The protein below binds the small molecule below.
Small molecule (SMILES): Cc1cc(C2=C(c3ccc(O)c(C)c3)[C@H]3[C@@H](S(=O)(=O)Oc4ccccc4)C[C@@H]2S3=O)ccc1O

Binding-site contacts:
Ligand atom C25 contacts residue GLU56 of chain 1.A at 3.4 Å.
Ligand atom C21 contacts residue MET124 of chain 1.A at 3.6 Å (hydrophobic).
Ligand atom O02 contacts residue LEU228 of chain 1.A at 3.8 Å.
Ligand atom C07 contacts residue PHE107 of chain 1.A at 3.8 Å (hydrophobic).
Ligand atom C21 contacts residue VAL121 of chain 1.A at 3.8 Å (hydrophobic).
Ligand atom C24 contacts residue HIS227 of chain 1.A at 3.5 Å.
Ligand atom C23 contacts residue MET124 of chain 1.A at 3.6 Å (hydrophobic).
Ligand atom C15 contacts residue LEU49 of chain 1.A at 3.5 Å (hydrophobic).
Ligand atom C16 contacts residue PHE107 of chain 1.A at 3.7 Å (hydrophobic).
Ligand atom O05 contacts residue LEU87 of chain 1.A at 3.6 Å.
Ligand atom O04 contacts residue ILE127 of chain 1.A at 3.2 Å.
Ligand atom C13 contacts residue LEU228 of chain 1.A at 3.6 Å (hydrophobic).
Ligand atom S02 contacts residue PHE107 of chain 1.A at 3.7 Å.
Ligand atom C05 contacts residue PHE107 of chain 1.A at 3.6 Å (hydrophobic).
Ligand atom S02 contacts residue MET124 of chain 1.A at 3.5 Å (h-bond).
Ligand atom C14 contacts residue LEU49 of chain 1.A at 3.5 Å (hydrophobic).
Ligand atom C25 contacts residue LEU49 of chain 1.A at 3.8 Å (hydrophobic).
Ligand atom C16 contacts residue LEU131 of chain 1.A at 3.7 Å (hydrophobic).
Ligand atom O01 contacts residue GLU56 of chain 1.A at 2.9 Å (salt-bridge).
Ligand atom O06 contacts residue MET124 of chain 1.A at 3.1 Å.
Ligand atom C22 contacts residue MET124 of chain 1.A at 3.4 Å (hydrophobic).
Ligand atom C04 contacts residue PHE107 of chain 1.A at 3.6 Å (hydrophobic).
Ligand atom O01 contacts residue LEU90 of chain 1.A at 3.5 Å.
Ligand atom O04 contacts residue GLY224 of chain 1.A at 2.6 Å.
Ligand atom C23 contacts residue GLY123 of chain 1.A at 3.5 Å.
Ligand atom O03 contacts residue LEU228 of chain 1.A at 3.3 Å.
Ligand atom C02 contacts residue LEU90 of chain 1.A at 3.8 Å (hydrophobic).
Ligand atom C17 contacts residue LEU131 of chain 1.A at 3.5 Å (hydrophobic).
Ligand atom C17 contacts residue ILE127 of chain 1.A at 3.7 Å (hydrophobic).
Ligand atom O02 contacts residue THR50 of chain 1.A at 3.2 Å (h-bond).
Ligand atom C03 contacts residue LEU94 of chain 1.A at 3.7 Å (hydrophobic).
Ligand atom C09 contacts residue MET124 of chain 1.A at 3.6 Å (hydrophobic).
Ligand atom C24 contacts residue ILE127 of chain 1.A at 3.4 Å (hydrophobic).
Ligand atom C26 contacts residue ALA53 of chain 1.A at 3.6 Å (hydrophobic).
Ligand atom C02 contacts residue LEU94 of chain 1.A at 3.8 Å (hydrophobic).
Ligand atom C22 contacts residue GLY123 of chain 1.A at 3.7 Å.
Ligand atom C23 contacts residue HIS227 of chain 1.A at 3.1 Å.
Ligand atom C23 contacts residue ILE127 of chain 1.A at 3.5 Å (hydrophobic).
Ligand atom C22 contacts residue HIS227 of chain 1.A at 3.5 Å.
Ligand atom O05 contacts residue MET91 of chain 1.A at 3.6 Å.

Sequence of chain 1.A:
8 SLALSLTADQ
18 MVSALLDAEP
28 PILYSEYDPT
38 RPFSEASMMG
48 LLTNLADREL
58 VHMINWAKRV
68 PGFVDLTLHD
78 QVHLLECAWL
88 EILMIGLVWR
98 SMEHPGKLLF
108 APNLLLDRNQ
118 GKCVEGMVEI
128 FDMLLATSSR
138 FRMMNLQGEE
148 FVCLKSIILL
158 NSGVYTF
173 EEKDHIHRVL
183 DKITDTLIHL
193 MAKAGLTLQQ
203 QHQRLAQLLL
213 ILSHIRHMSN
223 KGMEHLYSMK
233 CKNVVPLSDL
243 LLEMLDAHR